Binding-site contacts:
Ligand atom O1S contacts residue GLY222 of chain 23.A at 2.3 Å (h-bond).
Ligand atom C5 contacts residue C151 of chain 23.D at 4.0 Å.
Ligand atom O3S contacts residue PHE223 of chain 23.A at 3.9 Å.
Ligand atom C8 contacts residue C151 of chain 23.D at 3.7 Å.
Ligand atom C13 contacts residue C151 of chain 23.D at 4.5 Å.
Ligand atom C3 contacts residue TRP374 of chain 23.A at 4.3 Å (hydrophobic).
Ligand atom C12 contacts residue C151 of chain 23.D at 3.4 Å.
Ligand atom S1 contacts residue GLY222 of chain 23.A at 3.0 Å (h-bond).
Ligand atom O2S contacts residue GLY222 of chain 23.A at 3.3 Å (h-bond).
Ligand atom S1 contacts residue ARG224 of chain 23.A at 4.3 Å.
Ligand atom C2 contacts residue TRP374 of chain 23.A at 4.1 Å (hydrophobic).
Ligand atom C16 contacts residue ASP229 of chain 23.A at 4.3 Å.
Ligand atom S1 contacts residue TRP374 of chain 23.A at 4.0 Å.
Ligand atom O2S contacts residue ARG224 of chain 23.A at 4.5 Å.
Ligand atom C9 contacts residue C151 of chain 23.D at 3.4 Å.
Ligand atom O3S contacts residue ARG224 of chain 23.A at 2.9 Å (salt-bridge).
Ligand atom O3S contacts residue TRP374 of chain 23.A at 3.3 Å.
Ligand atom C7 contacts residue C151 of chain 23.D at 3.4 Å.
Ligand atom C1 contacts residue TRP374 of chain 23.A at 3.6 Å (hydrophobic).
Ligand atom S1 contacts residue LYS215 of chain 23.A at 4.1 Å.
Ligand atom O1S contacts residue PHE223 of chain 23.A at 4.5 Å.
Ligand atom C11 contacts residue C151 of chain 23.D at 3.5 Å.
Ligand atom O3S contacts residue GLY222 of chain 23.A at 2.9 Å (h-bond).
Ligand atom C6 contacts residue C151 of chain 23.D at 4.2 Å.
Ligand atom O1S contacts residue LYS215 of chain 23.A at 2.7 Å (salt-bridge).
Ligand atom O1S contacts residue TRP374 of chain 23.A at 4.3 Å.
Ligand atom C10 contacts residue C151 of chain 23.D at 3.4 Å.

Sequence of chain 23.A:
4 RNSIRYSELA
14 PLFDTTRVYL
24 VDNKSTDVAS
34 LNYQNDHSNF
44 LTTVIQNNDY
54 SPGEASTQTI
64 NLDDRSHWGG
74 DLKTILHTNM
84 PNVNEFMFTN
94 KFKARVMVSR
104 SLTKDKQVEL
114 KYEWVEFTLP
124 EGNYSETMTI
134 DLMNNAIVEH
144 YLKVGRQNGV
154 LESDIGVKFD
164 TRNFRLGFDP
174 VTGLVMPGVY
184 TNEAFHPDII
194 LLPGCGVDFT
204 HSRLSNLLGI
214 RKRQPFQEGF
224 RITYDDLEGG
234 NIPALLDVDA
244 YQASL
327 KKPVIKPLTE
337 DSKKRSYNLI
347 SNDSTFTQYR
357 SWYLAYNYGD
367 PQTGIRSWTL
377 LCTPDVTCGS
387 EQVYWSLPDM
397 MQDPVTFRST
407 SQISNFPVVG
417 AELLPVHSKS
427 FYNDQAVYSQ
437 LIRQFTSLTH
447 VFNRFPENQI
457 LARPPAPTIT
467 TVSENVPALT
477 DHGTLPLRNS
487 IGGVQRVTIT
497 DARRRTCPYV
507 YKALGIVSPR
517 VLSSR

This protein binds this small molecule.
Small molecule (SMILES): CCCCCCCCCCCC[N+](C)(C)CCCS(=O)(=O)O